Binding-site contacts:
Ligand atom F01 contacts residue PHE425 of chain 1.C at 3.6 Å.
Ligand atom O02 contacts residue MET466 of chain 1.C at 4.0 Å.
Ligand atom F02 contacts residue GLN483 of chain 1.C at 3.1 Å.
Ligand atom C20 contacts residue THR479 of chain 1.C at 4.2 Å.
Ligand atom C17 contacts residue PRO424 of chain 1.C at 4.3 Å (hydrophobic).
Ligand atom F03 contacts residue THR479 of chain 1.C at 3.3 Å.
Ligand atom N01 contacts residue PHE456 of chain 1.C at 4.2 Å.
Ligand atom C19 contacts residue PHE425 of chain 1.C at 4.1 Å (hydrophobic).
Ligand atom F01 contacts residue THR479 of chain 1.C at 4.4 Å.
Ligand atom C13 contacts residue ILE565 of chain 1.D at 4.5 Å (hydrophobic).
Ligand atom C02 contacts residue ALA561 of chain 1.D at 3.6 Å (hydrophobic).
Ligand atom O01 contacts residue ILE557 of chain 1.D at 3.6 Å.
Ligand atom C06 contacts residue VAL459 of chain 1.C at 4.0 Å (hydrophobic).
Ligand atom C03 contacts residue VAL459 of chain 1.C at 3.7 Å (hydrophobic).
Ligand atom O01 contacts residue PHE456 of chain 1.C at 3.1 Å.
Ligand atom C12 contacts residue ILE565 of chain 1.D at 4.0 Å (hydrophobic).
Ligand atom C01 contacts residue ALA561 of chain 1.D at 4.2 Å (hydrophobic).
Ligand atom C23 contacts residue CYS463 of chain 1.C at 3.7 Å (hydrophobic).
Ligand atom F02 contacts residue THR479 of chain 1.C at 3.7 Å.
Ligand atom C22 contacts residue CYS463 of chain 1.C at 3.6 Å (hydrophobic).
Ligand atom C08 contacts residue LEU428 of chain 1.C at 3.9 Å (hydrophobic).
Ligand atom F03 contacts residue MET466 of chain 1.C at 4.0 Å.
Ligand atom C02 contacts residue VAL459 of chain 1.C at 4.3 Å (hydrophobic).
Ligand atom C07 contacts residue LEU428 of chain 1.C at 4.3 Å (hydrophobic).
Ligand atom F03 contacts residue PHE425 of chain 1.C at 3.1 Å.
Ligand atom C02 contacts residue THR558 of chain 1.D at 4.1 Å.
Ligand atom C03 contacts residue ALA561 of chain 1.D at 3.9 Å (hydrophobic).
Ligand atom C20 contacts residue ILE482 of chain 1.C at 4.4 Å (hydrophobic).
Ligand atom F01 contacts residue GLN483 of chain 1.C at 3.2 Å.
Ligand atom C06 contacts residue LEU460 of chain 1.C at 4.3 Å (hydrophobic).
Ligand atom F01 contacts residue PRO424 of chain 1.C at 4.0 Å.
Ligand atom C20 contacts residue PHE425 of chain 1.C at 3.9 Å (hydrophobic).
Ligand atom O01 contacts residue THR558 of chain 1.D at 4.3 Å.
Ligand atom C20 contacts residue GLN483 of chain 1.C at 3.8 Å.
Ligand atom F02 contacts residue ILE482 of chain 1.C at 3.3 Å.
Ligand atom C01 contacts residue PHE456 of chain 1.C at 3.8 Å (hydrophobic).
Ligand atom C07 contacts residue LEU460 of chain 1.C at 4.2 Å (hydrophobic).
Ligand atom C05 contacts residue VAL459 of chain 1.C at 4.2 Å (hydrophobic).
Ligand atom C18 contacts residue PRO424 of chain 1.C at 3.9 Å (hydrophobic).
Ligand atom F03 contacts residue ILE482 of chain 1.C at 4.3 Å.

A small-molecule ligand and the protein it binds are described below.
Small molecule (SMILES): O=c1ccc(CN2CCN(C3CCC(O)(c4cccc(C(F)(F)F)c4)CC3)CC2)c[nH]1

Sequence of chain 1.D:
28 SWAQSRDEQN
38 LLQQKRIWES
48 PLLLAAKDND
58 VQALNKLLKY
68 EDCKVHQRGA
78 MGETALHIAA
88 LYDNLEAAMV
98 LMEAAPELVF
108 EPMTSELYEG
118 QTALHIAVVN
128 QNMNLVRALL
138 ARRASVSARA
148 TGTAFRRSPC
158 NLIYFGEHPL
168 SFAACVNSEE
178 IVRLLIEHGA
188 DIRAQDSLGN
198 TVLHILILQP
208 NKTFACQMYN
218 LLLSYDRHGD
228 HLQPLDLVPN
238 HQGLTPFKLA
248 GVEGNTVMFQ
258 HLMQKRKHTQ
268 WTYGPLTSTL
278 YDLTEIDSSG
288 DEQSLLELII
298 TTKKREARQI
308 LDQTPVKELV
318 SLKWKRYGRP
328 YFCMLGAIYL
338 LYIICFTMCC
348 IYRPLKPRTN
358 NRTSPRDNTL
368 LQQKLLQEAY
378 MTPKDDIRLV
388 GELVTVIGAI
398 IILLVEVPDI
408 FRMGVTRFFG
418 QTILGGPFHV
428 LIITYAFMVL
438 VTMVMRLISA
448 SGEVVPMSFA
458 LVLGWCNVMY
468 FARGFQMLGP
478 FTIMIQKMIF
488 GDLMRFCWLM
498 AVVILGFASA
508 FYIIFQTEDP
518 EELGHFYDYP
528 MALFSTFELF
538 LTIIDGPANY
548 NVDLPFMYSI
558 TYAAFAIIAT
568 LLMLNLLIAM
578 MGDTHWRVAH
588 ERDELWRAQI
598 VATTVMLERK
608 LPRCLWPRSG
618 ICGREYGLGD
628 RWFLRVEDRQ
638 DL

Sequence of chain 1.C:
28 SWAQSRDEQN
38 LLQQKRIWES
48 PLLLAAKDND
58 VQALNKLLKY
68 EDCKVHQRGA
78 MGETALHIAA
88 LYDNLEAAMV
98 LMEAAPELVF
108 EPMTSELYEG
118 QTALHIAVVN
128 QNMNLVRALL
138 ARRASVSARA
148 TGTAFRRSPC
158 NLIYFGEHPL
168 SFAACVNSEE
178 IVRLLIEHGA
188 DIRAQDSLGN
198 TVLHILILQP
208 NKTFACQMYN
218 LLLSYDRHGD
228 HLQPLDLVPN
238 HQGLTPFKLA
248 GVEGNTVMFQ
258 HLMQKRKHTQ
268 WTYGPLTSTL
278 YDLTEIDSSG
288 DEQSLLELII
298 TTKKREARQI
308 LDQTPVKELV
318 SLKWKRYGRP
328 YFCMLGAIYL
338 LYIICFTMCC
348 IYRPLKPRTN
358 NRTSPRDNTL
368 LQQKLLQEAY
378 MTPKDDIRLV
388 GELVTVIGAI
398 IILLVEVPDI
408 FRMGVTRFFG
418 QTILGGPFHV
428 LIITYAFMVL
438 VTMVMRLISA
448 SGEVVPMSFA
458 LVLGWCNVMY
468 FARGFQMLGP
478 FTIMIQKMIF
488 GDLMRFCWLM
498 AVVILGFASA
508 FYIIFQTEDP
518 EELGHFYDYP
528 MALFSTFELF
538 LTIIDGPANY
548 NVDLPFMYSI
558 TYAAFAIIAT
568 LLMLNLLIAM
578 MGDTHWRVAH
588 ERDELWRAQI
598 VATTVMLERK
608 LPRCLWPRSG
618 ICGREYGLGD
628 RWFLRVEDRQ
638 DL